A small-molecule ligand and the protein it binds are described below.
Small molecule (SMILES): CC(=O)N[C@@H]1[C@@H](O)[C@H](O)[C@@H](CO)O[C@H]1O

Sequence of chain 1.A:
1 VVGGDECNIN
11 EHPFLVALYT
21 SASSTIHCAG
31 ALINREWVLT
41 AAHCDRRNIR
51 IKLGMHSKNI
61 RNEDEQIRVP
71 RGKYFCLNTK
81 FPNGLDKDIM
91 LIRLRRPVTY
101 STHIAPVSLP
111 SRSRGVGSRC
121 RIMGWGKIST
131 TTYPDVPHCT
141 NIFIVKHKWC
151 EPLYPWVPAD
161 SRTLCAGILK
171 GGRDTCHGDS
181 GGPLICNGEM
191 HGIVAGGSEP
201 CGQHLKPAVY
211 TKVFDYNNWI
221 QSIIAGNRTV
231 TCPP

Binding-site contacts:
Ligand atom O5 contacts residue VAL230 of chain 1.A at 3.9 Å.
Ligand atom N2 contacts residue ASN227 of chain 1.A at 2.9 Å (h-bond).
Ligand atom C6 contacts residue VAL230 of chain 1.A at 4.4 Å (hydrophobic).
Ligand atom O5 contacts residue ASN227 of chain 1.A at 2.4 Å (h-bond).
Ligand atom C5 contacts residue ASN227 of chain 1.A at 3.7 Å.
Ligand atom O7 contacts residue ASN227 of chain 1.A at 3.9 Å.
Ligand atom C3 contacts residue ASN227 of chain 1.A at 3.8 Å.
Ligand atom C7 contacts residue ASN227 of chain 1.A at 3.3 Å.
Ligand atom C1 contacts residue VAL230 of chain 1.A at 4.5 Å (hydrophobic).
Ligand atom C2 contacts residue ASN227 of chain 1.A at 2.4 Å.
Ligand atom C1 contacts residue THR229 of chain 1.A at 3.9 Å.
Ligand atom C8 contacts residue ASN227 of chain 1.A at 3.7 Å.
Ligand atom C4 contacts residue ASN227 of chain 1.A at 4.2 Å.
Ligand atom N2 contacts residue THR229 of chain 1.A at 4.3 Å.
Ligand atom C1 contacts residue ASN227 of chain 1.A at 1.4 Å.